Binding-site contacts:
Ligand atom O6 contacts residue ASN326 of chain 1.A at 4.2 Å.
Ligand atom C5 contacts residue ASN326 of chain 1.A at 3.7 Å.
Ligand atom C7 contacts residue LYS296 of chain 1.A at 4.5 Å.
Ligand atom C7 contacts residue ASN326 of chain 1.A at 3.0 Å.
Ligand atom C1 contacts residue THR328 of chain 1.A at 3.7 Å.
Ligand atom O5 contacts residue ASN326 of chain 1.A at 2.4 Å (h-bond).
Ligand atom C8 contacts residue LYS296 of chain 1.A at 3.4 Å.
Ligand atom C6 contacts residue TYR324 of chain 1.A at 4.4 Å (hydrophobic).
Ligand atom N2 contacts residue THR328 of chain 1.A at 4.3 Å.
Ligand atom O6 contacts residue TYR324 of chain 1.A at 3.5 Å.
Ligand atom O5 contacts residue THR328 of chain 1.A at 4.1 Å.
Ligand atom C1 contacts residue ASN326 of chain 1.A at 1.4 Å.
Ligand atom C4 contacts residue ASN326 of chain 1.A at 4.2 Å.
Ligand atom C3 contacts residue ASN326 of chain 1.A at 3.8 Å.
Ligand atom N2 contacts residue ASN326 of chain 1.A at 2.9 Å (h-bond).
Ligand atom C8 contacts residue ASN326 of chain 1.A at 4.3 Å.
Ligand atom C2 contacts residue ASN326 of chain 1.A at 2.4 Å.
Ligand atom O7 contacts residue ASN326 of chain 1.A at 2.8 Å (h-bond).
Ligand atom C5 contacts residue THR328 of chain 1.A at 4.3 Å.

Sequence of chain 1.A:
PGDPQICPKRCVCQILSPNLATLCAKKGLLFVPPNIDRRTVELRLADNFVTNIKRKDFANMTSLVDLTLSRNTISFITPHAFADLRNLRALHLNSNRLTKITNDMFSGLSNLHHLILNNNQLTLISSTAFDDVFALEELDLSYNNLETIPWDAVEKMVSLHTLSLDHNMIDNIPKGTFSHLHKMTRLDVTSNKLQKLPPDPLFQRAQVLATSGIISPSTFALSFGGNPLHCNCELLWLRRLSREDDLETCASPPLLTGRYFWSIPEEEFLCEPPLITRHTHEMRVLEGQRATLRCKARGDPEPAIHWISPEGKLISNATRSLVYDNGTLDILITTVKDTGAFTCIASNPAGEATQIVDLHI

This small molecule binds to this protein.
Small molecule (SMILES): CC(=O)N[C@@H]1[C@@H](O)[C@H](O)[C@@H](CO)O[C@H]1O